Binding-site contacts:
Ligand atom C6 contacts residue ASN6 of chain 2.B at 3.8 Å.
Ligand atom N1 contacts residue ASN6 of chain 2.B at 3.5 Å.
Ligand atom C4 contacts residue ASN6 of chain 2.B at 4.1 Å.
Ligand atom C7 contacts residue LEU5 of chain 2.B at 4.2 Å (hydrophobic).
Ligand atom C6 contacts residue LEU4 of chain 2.B at 3.5 Å (hydrophobic).
Ligand atom C2 contacts residue ASN6 of chain 2.B at 3.7 Å.
Ligand atom C4 contacts residue LEU4 of chain 2.B at 4.1 Å (hydrophobic).
Ligand atom N3 contacts residue ASN6 of chain 2.B at 4.1 Å.
Ligand atom N3 contacts residue PRO7 of chain 2.B at 4.0 Å.
Ligand atom C7A contacts residue LEU5 of chain 2.B at 4.2 Å (hydrophobic).
Ligand atom C3A contacts residue THR3 of chain 2.B at 4.2 Å.
Ligand atom C5 contacts residue THR3 of chain 2.B at 3.4 Å.
Ligand atom C7A contacts residue ASN6 of chain 2.B at 3.6 Å.
Ligand atom C4 contacts residue LEU5 of chain 2.B at 3.7 Å (hydrophobic).
Ligand atom N3 contacts residue THR3 of chain 2.B at 4.2 Å.
Ligand atom C3A contacts residue ASN6 of chain 2.B at 3.9 Å.
Ligand atom C4 contacts residue THR3 of chain 2.B at 3.1 Å.
Ligand atom C7 contacts residue ASN6 of chain 2.B at 3.7 Å.
Ligand atom C6 contacts residue LEU5 of chain 2.B at 4.0 Å (hydrophobic).
Ligand atom C3A contacts residue LEU5 of chain 2.B at 3.9 Å (hydrophobic).
Ligand atom C5 contacts residue ASN6 of chain 2.B at 4.0 Å.
Ligand atom C5 contacts residue LEU5 of chain 2.B at 3.7 Å (hydrophobic).
Ligand atom C5 contacts residue LEU4 of chain 2.B at 3.0 Å (hydrophobic).
Ligand atom C2 contacts residue PRO7 of chain 2.B at 4.2 Å (hydrophobic).
Ligand atom N3 contacts residue LEU5 of chain 2.B at 4.4 Å.

The protein below binds the small molecule below.
Small molecule (SMILES): c1ccc2[nH]cnc2c1

Sequence of chain 2.B:
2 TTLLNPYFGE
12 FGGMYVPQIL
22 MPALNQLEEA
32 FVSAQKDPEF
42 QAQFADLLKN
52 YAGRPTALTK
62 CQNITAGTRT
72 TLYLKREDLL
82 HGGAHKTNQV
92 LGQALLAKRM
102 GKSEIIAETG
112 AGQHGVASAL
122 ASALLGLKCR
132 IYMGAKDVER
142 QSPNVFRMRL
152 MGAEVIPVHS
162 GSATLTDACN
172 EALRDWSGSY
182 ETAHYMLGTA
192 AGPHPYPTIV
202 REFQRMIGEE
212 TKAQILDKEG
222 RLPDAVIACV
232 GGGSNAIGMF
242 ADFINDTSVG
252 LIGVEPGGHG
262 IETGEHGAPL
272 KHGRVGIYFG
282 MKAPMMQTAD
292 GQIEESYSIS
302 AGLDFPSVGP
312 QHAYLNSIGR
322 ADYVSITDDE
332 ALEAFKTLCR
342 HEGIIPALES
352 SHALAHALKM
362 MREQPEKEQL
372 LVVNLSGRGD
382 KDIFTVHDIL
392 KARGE